Sequence of chain 1.A:
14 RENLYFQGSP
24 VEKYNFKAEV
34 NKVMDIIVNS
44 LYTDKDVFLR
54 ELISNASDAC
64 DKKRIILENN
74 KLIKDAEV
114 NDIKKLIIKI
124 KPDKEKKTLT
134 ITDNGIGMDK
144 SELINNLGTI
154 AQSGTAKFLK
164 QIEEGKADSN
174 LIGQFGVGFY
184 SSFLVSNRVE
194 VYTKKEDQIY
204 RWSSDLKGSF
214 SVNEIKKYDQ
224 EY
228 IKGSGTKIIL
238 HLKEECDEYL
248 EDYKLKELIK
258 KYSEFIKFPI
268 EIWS

A protein and the small-molecule ligand that binds it are described below.
Small molecule (SMILES): Nc1ncnc2c1ncn2[C@@H]1O[C@H](CO[P](=O)(O)O[P](N)(=O)O)[C@@H](O)[C@H]1O

Binding-site contacts:
Ligand atom O3A contacts residue GLN155 of chain 1.A at 3.6 Å.
Ligand atom N1 contacts residue ALA62 of chain 1.A at 3.3 Å.
Ligand atom N3B contacts residue GLY181 of chain 1.A at 3.8 Å.
Ligand atom O1A contacts residue ASN58 of chain 1.A at 2.8 Å (h-bond).
Ligand atom C6 contacts residue ASN58 of chain 1.A at 4.1 Å.
Ligand atom N1 contacts residue ASP136 of chain 1.A at 3.7 Å.
Ligand atom C5' contacts residue GLN155 of chain 1.A at 4.0 Å.
Ligand atom O1A contacts residue GLY181 of chain 1.A at 3.3 Å.
Ligand atom PA contacts residue ASN58 of chain 1.A at 4.1 Å.
Ligand atom C2 contacts residue MET141 of chain 1.A at 4.0 Å (hydrophobic).
Ligand atom N6 contacts residue ASP136 of chain 1.A at 2.9 Å (salt-bridge).
Ligand atom O2' contacts residue ASN149 of chain 1.A at 3.6 Å (h-bond).
Ligand atom C4 contacts residue MET141 of chain 1.A at 3.7 Å (hydrophobic).
Ligand atom O2A contacts residue PHE182 of chain 1.A at 3.8 Å.
Ligand atom O1A contacts residue PHE182 of chain 1.A at 2.9 Å (h-bond).
Ligand atom C1' contacts residue MET141 of chain 1.A at 3.8 Å (hydrophobic).
Ligand atom N3B contacts residue ASN58 of chain 1.A at 3.5 Å (h-bond).
Ligand atom N9 contacts residue MET141 of chain 1.A at 3.8 Å.
Ligand atom C6 contacts residue ASP136 of chain 1.A at 3.8 Å.
Ligand atom C6 contacts residue THR233 of chain 1.A at 4.0 Å.
Ligand atom C2 contacts residue ILE139 of chain 1.A at 3.9 Å (hydrophobic).
Ligand atom C8 contacts residue ASN58 of chain 1.A at 3.8 Å.
Ligand atom O4' contacts residue LEU150 of chain 1.A at 4.1 Å.
Ligand atom C6 contacts residue ALA62 of chain 1.A at 3.9 Å (hydrophobic).
Ligand atom C2 contacts residue GLY140 of chain 1.A at 4.1 Å.
Ligand atom C4' contacts residue ASN149 of chain 1.A at 3.8 Å.
Ligand atom N6 contacts residue ASN58 of chain 1.A at 4.0 Å.
Ligand atom N3 contacts residue MET141 of chain 1.A at 3.5 Å.
Ligand atom N1 contacts residue THR233 of chain 1.A at 3.3 Å (h-bond).
Ligand atom C1' contacts residue ASN149 of chain 1.A at 4.1 Å.
Ligand atom PA contacts residue PHE182 of chain 1.A at 3.8 Å.
Ligand atom O4' contacts residue ASN149 of chain 1.A at 3.6 Å.
Ligand atom C5 contacts residue MET141 of chain 1.A at 4.1 Å (hydrophobic).
Ligand atom N7 contacts residue ASN58 of chain 1.A at 3.6 Å.
Ligand atom N6 contacts residue THR233 of chain 1.A at 3.9 Å.
Ligand atom C2 contacts residue THR233 of chain 1.A at 3.8 Å.
Ligand atom C5' contacts residue ASN149 of chain 1.A at 3.8 Å.
Ligand atom C2 contacts residue ALA62 of chain 1.A at 3.6 Å (hydrophobic).
Ligand atom O2A contacts residue GLN155 of chain 1.A at 3.0 Å.
Ligand atom PA contacts residue GLN155 of chain 1.A at 4.0 Å.